Sequence of chain 1.B:
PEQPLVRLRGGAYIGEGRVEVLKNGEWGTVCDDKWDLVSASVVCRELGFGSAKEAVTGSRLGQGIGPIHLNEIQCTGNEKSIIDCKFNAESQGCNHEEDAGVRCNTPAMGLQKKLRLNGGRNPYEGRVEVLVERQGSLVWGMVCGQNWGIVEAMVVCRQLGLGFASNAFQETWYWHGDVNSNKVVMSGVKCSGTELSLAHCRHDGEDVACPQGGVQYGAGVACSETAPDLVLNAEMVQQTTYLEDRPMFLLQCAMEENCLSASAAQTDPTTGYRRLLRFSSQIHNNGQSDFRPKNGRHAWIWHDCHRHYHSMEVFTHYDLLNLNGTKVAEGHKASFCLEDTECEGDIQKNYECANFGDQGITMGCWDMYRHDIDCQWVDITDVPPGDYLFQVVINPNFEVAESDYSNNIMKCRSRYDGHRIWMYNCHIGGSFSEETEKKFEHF

Binding-site contacts:
Ligand atom O5 contacts residue ASN325 of chain 1.B at 3.9 Å.
Ligand atom C8 contacts residue ASN327 of chain 1.B at 4.2 Å.
Ligand atom C4 contacts residue ASN327 of chain 1.B at 4.2 Å.
Ligand atom C1 contacts residue THR329 of chain 1.B at 4.0 Å.
Ligand atom C2 contacts residue ASN327 of chain 1.B at 2.3 Å.
Ligand atom C3 contacts residue ASN327 of chain 1.B at 3.7 Å.
Ligand atom O7 contacts residue ASN327 of chain 1.B at 3.5 Å (h-bond).
Ligand atom C1 contacts residue ASN327 of chain 1.B at 1.4 Å.
Ligand atom C1 contacts residue ASN325 of chain 1.B at 3.5 Å.
Ligand atom C5 contacts residue ASN327 of chain 1.B at 3.7 Å.
Ligand atom N2 contacts residue THR329 of chain 1.B at 4.1 Å.
Ligand atom O5 contacts residue ASN327 of chain 1.B at 2.4 Å (h-bond).
Ligand atom N2 contacts residue ASN327 of chain 1.B at 2.7 Å (h-bond).
Ligand atom C7 contacts residue ASN327 of chain 1.B at 3.3 Å.
Ligand atom C8 contacts residue THR329 of chain 1.B at 3.9 Å.

A protein and the small-molecule ligand that binds it are described below.
Small molecule (SMILES): CC(=O)N[C@@H]1[C@@H](O)[C@H](O)[C@@H](CO)O[C@H]1O